This small molecule binds to this protein.
Small molecule (SMILES): O=c1[nH]cnc2c1ncn2[C@@H]1O[C@H](COP(=O)(O)O)[C@@H](O)[C@H]1O

Sequence of chain 1.A:
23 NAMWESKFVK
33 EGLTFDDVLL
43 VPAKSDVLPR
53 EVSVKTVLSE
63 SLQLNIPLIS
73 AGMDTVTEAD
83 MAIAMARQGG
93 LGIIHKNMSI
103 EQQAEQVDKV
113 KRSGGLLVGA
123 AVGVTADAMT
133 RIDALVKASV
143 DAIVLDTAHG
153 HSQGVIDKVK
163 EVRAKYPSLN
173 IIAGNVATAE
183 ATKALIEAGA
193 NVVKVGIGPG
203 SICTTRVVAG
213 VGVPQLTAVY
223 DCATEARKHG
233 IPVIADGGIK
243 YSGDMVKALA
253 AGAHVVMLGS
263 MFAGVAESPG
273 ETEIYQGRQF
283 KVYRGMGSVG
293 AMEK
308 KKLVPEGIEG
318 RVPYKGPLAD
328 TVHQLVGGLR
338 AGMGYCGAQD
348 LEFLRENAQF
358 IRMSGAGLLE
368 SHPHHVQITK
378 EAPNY

Binding-site contacts:
Ligand atom C4' contacts residue ASP238 of chain 1.A at 3.5 Å.
Ligand atom C6 contacts residue GLU313 of chain 1.A at 3.7 Å.
Ligand atom C5' contacts residue TYR285 of chain 1.A at 3.5 Å (hydrophobic).
Ligand atom O2P contacts residue SER262 of chain 1.A at 3.5 Å (h-bond).
Ligand atom O5' contacts residue GLY202 of chain 1.A at 3.5 Å.
Ligand atom O6 contacts residue MET288 of chain 1.A at 3.2 Å (h-bond).
Ligand atom C6 contacts residue GLY289 of chain 1.A at 3.6 Å.
Ligand atom C3' contacts residue ASP238 of chain 1.A at 3.4 Å.
Ligand atom O2P contacts residue GLY261 of chain 1.A at 2.8 Å (h-bond).
Ligand atom O6 contacts residue GLY289 of chain 1.A at 2.7 Å (h-bond).
Ligand atom C5 contacts residue ILE204 of chain 1.A at 3.6 Å (hydrophobic).
Ligand atom N7 contacts residue GLY287 of chain 1.A at 3.5 Å.
Ligand atom N1 contacts residue 2EY1 of chain 1.D at 3.4 Å.
Ligand atom O2' contacts residue ASP238 of chain 1.A at 2.5 Å (salt-bridge).
Ligand atom O3P contacts residue SER203 of chain 1.A at 2.9 Å (h-bond).
Ligand atom C5 contacts residue MET288 of chain 1.A at 3.7 Å (hydrophobic).
Ligand atom C2 contacts residue 2EY1 of chain 1.D at 3.2 Å.
Ligand atom O3' contacts residue ASP238 of chain 1.A at 2.5 Å (salt-bridge).
Ligand atom O1P contacts residue SER262 of chain 1.A at 2.9 Å (h-bond).
Ligand atom N7 contacts residue ILE204 of chain 1.A at 3.6 Å.
Ligand atom O3P contacts residue GLY202 of chain 1.A at 3.5 Å.
Ligand atom O3P contacts residue GLY240 of chain 1.A at 2.9 Å (h-bond).
Ligand atom C8 contacts residue MET75 of chain 1.A at 3.6 Å (hydrophobic).
Ligand atom C2 contacts residue GLU313 of chain 1.A at 3.5 Å.
Ligand atom O1P contacts residue TYR285 of chain 1.A at 2.6 Å (h-bond).
Ligand atom C2 contacts residue CYS205 of chain 1.A at 3.2 Å (hydrophobic).
Ligand atom N3 contacts residue 2EY1 of chain 1.D at 3.3 Å.
Ligand atom P contacts residue SER262 of chain 1.A at 3.7 Å.
Ligand atom O6 contacts residue GLU313 of chain 1.A at 3.7 Å.
Ligand atom O3' contacts residue ALA73 of chain 1.A at 3.5 Å.
Ligand atom N1 contacts residue GLU313 of chain 1.A at 2.8 Å (salt-bridge).
Ligand atom O3' contacts residue MET259 of chain 1.A at 3.6 Å (h-bond).
Ligand atom O1P contacts residue SER203 of chain 1.A at 2.6 Å (h-bond).
Ligand atom O6 contacts residue GLY287 of chain 1.A at 3.2 Å.
Ligand atom C8 contacts residue ILE204 of chain 1.A at 3.7 Å (hydrophobic).
Ligand atom N7 contacts residue MET288 of chain 1.A at 2.9 Å (h-bond).
Ligand atom O2' contacts residue ASN177 of chain 1.A at 3.6 Å.
Ligand atom C2' contacts residue ASP238 of chain 1.A at 3.7 Å.
Ligand atom O5' contacts residue GLY239 of chain 1.A at 3.5 Å.
Ligand atom O6 contacts residue GLY314 of chain 1.A at 3.3 Å.